Sequence of chain 38.A:
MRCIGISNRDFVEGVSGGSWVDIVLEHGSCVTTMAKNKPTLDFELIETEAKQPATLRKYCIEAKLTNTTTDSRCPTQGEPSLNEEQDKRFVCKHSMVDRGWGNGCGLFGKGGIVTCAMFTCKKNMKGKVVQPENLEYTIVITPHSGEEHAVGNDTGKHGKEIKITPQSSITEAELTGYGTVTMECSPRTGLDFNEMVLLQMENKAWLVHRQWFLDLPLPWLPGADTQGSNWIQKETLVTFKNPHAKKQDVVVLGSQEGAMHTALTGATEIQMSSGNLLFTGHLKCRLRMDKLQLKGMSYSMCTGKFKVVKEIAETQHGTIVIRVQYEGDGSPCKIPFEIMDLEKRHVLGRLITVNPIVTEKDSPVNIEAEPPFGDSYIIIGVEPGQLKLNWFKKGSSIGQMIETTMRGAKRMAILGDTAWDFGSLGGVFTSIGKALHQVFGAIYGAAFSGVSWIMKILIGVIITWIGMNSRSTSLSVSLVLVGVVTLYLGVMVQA

A protein and the small-molecule ligand that binds it are described below.
Small molecule (SMILES): CC(=O)N[C@H]1[C@H](O[C@H]2[C@H](O)[C@@H](NC(C)=O)CO[C@@H]2CO)O[C@H](CO)[C@@H](O)[C@@H]1O

Binding-site contacts:
Ligand atom O7 contacts residue HIS149 of chain 12.A at 3.3 Å.
Ligand atom C5 contacts residue ASN153 of chain 12.A at 3.6 Å.
Ligand atom O5 contacts residue HIS158 of chain 12.A at 3.2 Å.
Ligand atom C1 contacts residue HIS158 of chain 12.A at 4.2 Å.
Ligand atom N2 contacts residue ASN153 of chain 12.A at 3.1 Å (h-bond).
Ligand atom C7 contacts residue ASN153 of chain 12.A at 4.1 Å.
Ligand atom C3 contacts residue ASN153 of chain 12.A at 3.9 Å.
Ligand atom O5 contacts residue HIS149 of chain 12.A at 3.6 Å (h-bond).
Ligand atom O6 contacts residue HIS158 of chain 12.A at 3.5 Å.
Ligand atom C8 contacts residue GLY102 of chain 38.A at 3.5 Å.
Ligand atom O5 contacts residue THR155 of chain 12.A at 3.9 Å.
Ligand atom C4 contacts residue ASN153 of chain 12.A at 4.2 Å.
Ligand atom C1 contacts residue HIS149 of chain 12.A at 3.6 Å.
Ligand atom O5 contacts residue ASN153 of chain 12.A at 2.3 Å (h-bond).
Ligand atom O6 contacts residue HIS149 of chain 12.A at 3.5 Å.
Ligand atom C8 contacts residue ASN153 of chain 12.A at 4.5 Å.
Ligand atom C3 contacts residue HIS149 of chain 12.A at 4.3 Å.
Ligand atom C7 contacts residue HIS149 of chain 12.A at 4.3 Å.
Ligand atom C6 contacts residue HIS158 of chain 12.A at 3.6 Å.
Ligand atom C5 contacts residue GLY156 of chain 12.A at 4.1 Å.
Ligand atom C1 contacts residue THR155 of chain 12.A at 3.9 Å.
Ligand atom O5 contacts residue GLY156 of chain 12.A at 4.1 Å.
Ligand atom C4 contacts residue HIS149 of chain 12.A at 3.7 Å.
Ligand atom O3 contacts residue HIS149 of chain 12.A at 4.2 Å.
Ligand atom N2 contacts residue HIS149 of chain 12.A at 4.2 Å.
Ligand atom C6 contacts residue GLY156 of chain 12.A at 3.8 Å.
Ligand atom C2 contacts residue ASN153 of chain 12.A at 2.5 Å.
Ligand atom C5 contacts residue HIS149 of chain 12.A at 4.2 Å.
Ligand atom C5 contacts residue HIS158 of chain 12.A at 4.0 Å.
Ligand atom C1 contacts residue ASN153 of chain 12.A at 1.4 Å.
Ligand atom C2 contacts residue HIS149 of chain 12.A at 3.4 Å.

Sequence of chain 12.A:
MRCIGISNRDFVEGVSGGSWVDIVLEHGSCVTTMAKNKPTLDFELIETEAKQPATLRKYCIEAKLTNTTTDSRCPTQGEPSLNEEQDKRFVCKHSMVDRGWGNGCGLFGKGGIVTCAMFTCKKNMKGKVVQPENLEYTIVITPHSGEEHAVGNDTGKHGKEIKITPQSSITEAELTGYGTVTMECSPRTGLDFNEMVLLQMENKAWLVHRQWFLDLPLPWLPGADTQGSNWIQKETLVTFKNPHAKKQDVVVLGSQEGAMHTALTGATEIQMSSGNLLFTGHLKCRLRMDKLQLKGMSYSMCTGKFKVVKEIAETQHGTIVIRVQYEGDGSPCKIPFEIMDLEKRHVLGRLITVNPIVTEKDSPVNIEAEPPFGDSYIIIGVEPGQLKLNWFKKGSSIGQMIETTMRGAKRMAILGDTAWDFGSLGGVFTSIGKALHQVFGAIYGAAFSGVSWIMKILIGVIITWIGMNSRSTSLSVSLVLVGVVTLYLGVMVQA